The small molecule below binds the protein below.
Small molecule (SMILES): CC(=O)N[C@H]1[C@H](O[C@H]2[C@H](O)[C@@H](NC(C)=O)CO[C@@H]2CO)O[C@H](CO)[C@@H](O[C@@H]2O[C@H](CO)[C@@H](O)[C@H](O)[C@@H]2O)[C@@H]1O

Sequence of chain 1.B:
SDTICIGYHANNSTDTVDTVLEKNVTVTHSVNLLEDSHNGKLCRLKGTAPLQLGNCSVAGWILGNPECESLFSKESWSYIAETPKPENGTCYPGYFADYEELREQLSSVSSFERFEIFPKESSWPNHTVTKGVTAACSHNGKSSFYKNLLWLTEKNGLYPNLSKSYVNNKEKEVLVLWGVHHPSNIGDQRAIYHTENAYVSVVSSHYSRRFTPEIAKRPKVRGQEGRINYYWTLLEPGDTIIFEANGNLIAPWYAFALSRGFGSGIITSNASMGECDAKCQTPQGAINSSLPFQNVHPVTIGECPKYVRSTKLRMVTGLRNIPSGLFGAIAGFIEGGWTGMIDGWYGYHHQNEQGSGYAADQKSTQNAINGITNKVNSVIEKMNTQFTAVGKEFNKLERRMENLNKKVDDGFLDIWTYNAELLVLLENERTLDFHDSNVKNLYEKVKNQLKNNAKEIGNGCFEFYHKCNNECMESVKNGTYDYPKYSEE

Binding-site contacts:
Ligand atom O7 contacts residue SER177 of chain 1.B at 4.3 Å.
Ligand atom C1 contacts residue ASN127 of chain 1.B at 1.4 Å.
Ligand atom C8 contacts residue CYS130 of chain 1.B at 3.9 Å (hydrophobic).
Ligand atom C1 contacts residue GLU126 of chain 1.B at 3.8 Å.
Ligand atom C6 contacts residue GLU126 of chain 1.B at 3.7 Å.
Ligand atom O6 contacts residue NAG1 of chain 1.Y at 3.6 Å (h-bond).
Ligand atom C8 contacts residue ALA175 of chain 1.B at 4.3 Å (hydrophobic).
Ligand atom O6 contacts residue GLU126 of chain 1.B at 4.0 Å.
Ligand atom O6 contacts residue ASN94 of chain 1.B at 4.3 Å.
Ligand atom N2 contacts residue ARG261 of chain 1.B at 3.5 Å (salt-bridge).
Ligand atom C8 contacts residue SER177 of chain 1.B at 4.3 Å.
Ligand atom O7 contacts residue GLU106 of chain 1.B at 3.1 Å.
Ligand atom C6 contacts residue NAG1 of chain 1.Y at 4.3 Å.
Ligand atom C7 contacts residue ASN127 of chain 1.B at 3.5 Å.
Ligand atom O3 contacts residue ARG261 of chain 1.B at 3.2 Å (salt-bridge).
Ligand atom C2 contacts residue ARG261 of chain 1.B at 4.1 Å.
Ligand atom O7 contacts residue ASN127 of chain 1.B at 3.9 Å.
Ligand atom C8 contacts residue ASN104 of chain 1.B at 3.8 Å.
Ligand atom C5 contacts residue ASN127 of chain 1.B at 3.7 Å.
Ligand atom C8 contacts residue NAG1 of chain 1.Y at 4.0 Å.
Ligand atom C2 contacts residue GLU126 of chain 1.B at 4.0 Å.
Ligand atom O5 contacts residue ASN127 of chain 1.B at 2.4 Å (h-bond).
Ligand atom O5 contacts residue GLU126 of chain 1.B at 3.6 Å.
Ligand atom C7 contacts residue ASN104 of chain 1.B at 4.4 Å.
Ligand atom C3 contacts residue ASN127 of chain 1.B at 3.8 Å.
Ligand atom C7 contacts residue ARG261 of chain 1.B at 3.9 Å.
Ligand atom C2 contacts residue ASN127 of chain 1.B at 2.4 Å.
Ligand atom C8 contacts residue GLU106 of chain 1.B at 4.1 Å.
Ligand atom C8 contacts residue CYS176 of chain 1.B at 4.5 Å (hydrophobic).
Ligand atom N2 contacts residue ASN127 of chain 1.B at 2.9 Å (h-bond).
Ligand atom C7 contacts residue GLU106 of chain 1.B at 3.8 Å.
Ligand atom C5 contacts residue GLU126 of chain 1.B at 4.2 Å.
Ligand atom C8 contacts residue ARG261 of chain 1.B at 3.9 Å.
Ligand atom C4 contacts residue ASN127 of chain 1.B at 4.2 Å.
Ligand atom C3 contacts residue ARG261 of chain 1.B at 4.2 Å.